Binding-site contacts:
Ligand atom CB contacts residue ASP182 of chain 1.A at 4.1 Å.
Ligand atom CG2 contacts residue LEU144 of chain 1.A at 3.5 Å (hydrophobic).
Ligand atom O contacts residue VAL1 of chain 1.D at 2.3 Å (h-bond).
Ligand atom CA contacts residue VAL1 of chain 1.D at 2.5 Å (hydrophobic).
Ligand atom CG2 contacts residue VAL1 of chain 1.D at 3.5 Å (hydrophobic).
Ligand atom CD1 contacts residue ILE124 of chain 1.A at 3.7 Å (hydrophobic).
Ligand atom C contacts residue ASP177 of chain 1.A at 3.5 Å.
Ligand atom CA contacts residue ASP182 of chain 1.A at 3.3 Å.
Ligand atom CB contacts residue VAL1 of chain 1.D at 3.5 Å (hydrophobic).
Ligand atom O contacts residue THR130 of chain 1.A at 3.2 Å.
Ligand atom CG2 contacts residue LYS142 of chain 1.A at 4.1 Å.
Ligand atom CD1 contacts residue GLY126 of chain 1.A at 4.4 Å.
Ligand atom CB contacts residue ASP177 of chain 1.A at 4.1 Å.
Ligand atom N contacts residue GLY128 of chain 1.A at 3.5 Å (h-bond).
Ligand atom CA contacts residue SER178 of chain 1.A at 4.3 Å.
Ligand atom CD1 contacts residue ASP182 of chain 1.A at 3.8 Å.
Ligand atom N contacts residue VAL1 of chain 1.D at 3.4 Å (h-bond).
Ligand atom N contacts residue ASN129 of chain 1.A at 3.0 Å (h-bond).
Ligand atom CG2 contacts residue CYS143 of chain 1.A at 3.9 Å (hydrophobic).
Ligand atom CG1 contacts residue SER125 of chain 1.A at 4.1 Å.
Ligand atom O contacts residue ASN129 of chain 1.A at 3.5 Å (h-bond).
Ligand atom N contacts residue ASP182 of chain 1.A at 2.6 Å (salt-bridge).
Ligand atom CG1 contacts residue ASP182 of chain 1.A at 3.7 Å.
Ligand atom N contacts residue CYS179 of chain 1.A at 4.2 Å.
Ligand atom CB contacts residue LYS142 of chain 1.A at 3.7 Å.
Ligand atom CD1 contacts residue LEU144 of chain 1.A at 4.4 Å (hydrophobic).
Ligand atom C contacts residue ASN129 of chain 1.A at 3.5 Å.
Ligand atom CD1 contacts residue SER125 of chain 1.A at 4.2 Å.
Ligand atom CG1 contacts residue GLY126 of chain 1.A at 3.8 Å.
Ligand atom C contacts residue THR130 of chain 1.A at 4.0 Å.
Ligand atom C contacts residue VAL1 of chain 1.D at 1.4 Å (hydrophobic).
Ligand atom CG1 contacts residue ILE124 of chain 1.A at 4.4 Å (hydrophobic).
Ligand atom CA contacts residue ASP177 of chain 1.A at 3.3 Å.
Ligand atom CG2 contacts residue ASP177 of chain 1.A at 3.8 Å.
Ligand atom CD1 contacts residue SER178 of chain 1.A at 4.1 Å.
Ligand atom CD1 contacts residue ASP177 of chain 1.A at 4.1 Å.
Ligand atom CG2 contacts residue GLY10 of chain 1.A at 3.6 Å.
Ligand atom CG1 contacts residue LYS142 of chain 1.A at 3.7 Å.
Ligand atom CA contacts residue ASN129 of chain 1.A at 3.8 Å.
Ligand atom N contacts residue ASP177 of chain 1.A at 4.4 Å.

A small-molecule ligand and the protein it binds are described below.
Small molecule (SMILES): CC[C@H](C)[C@H](N)C(=O)O

Sequence of chain 1.A:
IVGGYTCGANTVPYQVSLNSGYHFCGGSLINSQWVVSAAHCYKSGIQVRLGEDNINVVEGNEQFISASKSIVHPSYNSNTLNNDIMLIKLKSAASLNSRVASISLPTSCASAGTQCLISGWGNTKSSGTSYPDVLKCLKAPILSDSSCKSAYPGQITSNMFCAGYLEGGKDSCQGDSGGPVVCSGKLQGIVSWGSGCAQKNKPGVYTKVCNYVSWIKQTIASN